This small molecule binds to this protein.
Small molecule (SMILES): Nc1ccn([C@H]2C[C@H](O)[C@@H](COP(=O)(O)O)O2)c(=O)n1

Binding-site contacts:
Ligand atom C5' contacts residue PRO204 of chain 1.R at 4.3 Å (hydrophobic).
Ligand atom C4' contacts residue VAL203 of chain 1.R at 4.2 Å (hydrophobic).
Ligand atom C1' contacts residue PRO204 of chain 1.R at 3.7 Å (hydrophobic).
Ligand atom O4' contacts residue PRO204 of chain 1.R at 3.6 Å (h-bond).
Ligand atom C4 contacts residue ARG92 of chain 1.R at 4.4 Å.
Ligand atom C4' contacts residue PRO204 of chain 1.R at 3.6 Å (hydrophobic).
Ligand atom C3' contacts residue DA1 of chain 1.RC at 2.6 Å.
Ligand atom O4' contacts residue VAL203 of chain 1.R at 3.6 Å.
Ligand atom N1 contacts residue ARG92 of chain 1.R at 4.0 Å.
Ligand atom O4' contacts residue ARG92 of chain 1.R at 4.2 Å.
Ligand atom C5 contacts residue ARG92 of chain 1.R at 4.3 Å.
Ligand atom C4' contacts residue DA1 of chain 1.RC at 3.9 Å.
Ligand atom O5' contacts residue ASP202 of chain 1.R at 4.4 Å.
Ligand atom C5 contacts residue PHE205 of chain 1.R at 4.2 Å (hydrophobic).
Ligand atom C6 contacts residue PHE205 of chain 1.R at 4.4 Å (hydrophobic).
Ligand atom C2' contacts residue DA1 of chain 1.RC at 3.3 Å.
Ligand atom O3' contacts residue DA1 of chain 1.RC at 1.6 Å.
Ligand atom C2 contacts residue ARG92 of chain 1.R at 4.3 Å.
Ligand atom C1' contacts residue ARG92 of chain 1.R at 4.4 Å.
Ligand atom C1' contacts residue VAL203 of chain 1.R at 4.1 Å (hydrophobic).
Ligand atom C5' contacts residue ASP202 of chain 1.R at 4.0 Å.
Ligand atom C2' contacts residue PRO204 of chain 1.R at 4.3 Å (hydrophobic).
Ligand atom C6 contacts residue ARG92 of chain 1.R at 4.0 Å.

Sequence of chain 1.R:
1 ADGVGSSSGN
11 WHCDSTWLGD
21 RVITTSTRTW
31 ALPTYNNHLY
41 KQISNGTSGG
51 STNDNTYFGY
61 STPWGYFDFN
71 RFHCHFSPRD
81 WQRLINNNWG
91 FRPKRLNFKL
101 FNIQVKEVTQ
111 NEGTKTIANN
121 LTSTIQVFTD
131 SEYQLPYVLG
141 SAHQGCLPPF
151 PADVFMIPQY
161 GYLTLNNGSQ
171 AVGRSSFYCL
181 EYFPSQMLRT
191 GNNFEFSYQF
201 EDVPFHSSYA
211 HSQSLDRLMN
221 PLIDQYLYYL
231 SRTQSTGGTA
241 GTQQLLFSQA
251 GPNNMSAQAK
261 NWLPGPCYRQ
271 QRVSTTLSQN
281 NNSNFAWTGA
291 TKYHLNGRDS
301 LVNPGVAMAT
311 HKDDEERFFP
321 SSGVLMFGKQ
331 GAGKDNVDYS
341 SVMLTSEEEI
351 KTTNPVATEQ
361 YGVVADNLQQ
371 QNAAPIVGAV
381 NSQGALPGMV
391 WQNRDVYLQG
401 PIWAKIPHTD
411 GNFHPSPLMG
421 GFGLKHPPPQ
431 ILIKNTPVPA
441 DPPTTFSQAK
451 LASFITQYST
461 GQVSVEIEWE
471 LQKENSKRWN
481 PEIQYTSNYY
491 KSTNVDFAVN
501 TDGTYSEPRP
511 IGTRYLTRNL